Sequence of chain 1.D:
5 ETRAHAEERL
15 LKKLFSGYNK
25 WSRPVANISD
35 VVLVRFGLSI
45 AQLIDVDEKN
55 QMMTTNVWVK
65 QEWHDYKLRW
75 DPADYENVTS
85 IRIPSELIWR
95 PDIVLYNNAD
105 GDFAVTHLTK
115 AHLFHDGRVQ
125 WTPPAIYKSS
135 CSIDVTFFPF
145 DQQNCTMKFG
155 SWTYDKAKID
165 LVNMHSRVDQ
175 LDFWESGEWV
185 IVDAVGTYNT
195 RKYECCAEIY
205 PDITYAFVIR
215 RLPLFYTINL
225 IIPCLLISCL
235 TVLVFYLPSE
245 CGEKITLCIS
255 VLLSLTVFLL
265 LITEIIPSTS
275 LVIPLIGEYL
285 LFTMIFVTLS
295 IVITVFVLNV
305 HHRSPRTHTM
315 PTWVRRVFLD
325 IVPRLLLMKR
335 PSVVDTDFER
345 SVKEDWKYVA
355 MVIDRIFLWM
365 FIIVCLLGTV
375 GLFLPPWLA

Binding-site contacts:
Ligand atom C7 contacts residue VAL212 of chain 1.D at 4.2 Å (hydrophobic).
Ligand atom C8 contacts residue GLN146 of chain 1.D at 4.0 Å.
Ligand atom C8 contacts residue VAL212 of chain 1.D at 3.9 Å (hydrophobic).
Ligand atom C5 contacts residue ALA210 of chain 1.D at 4.2 Å (hydrophobic).
Ligand atom C1 contacts residue ASN148 of chain 1.D at 1.4 Å.
Ligand atom C4 contacts residue ASN148 of chain 1.D at 4.2 Å.
Ligand atom C6 contacts residue THR150 of chain 1.D at 4.5 Å.
Ligand atom C7 contacts residue ASN148 of chain 1.D at 3.1 Å.
Ligand atom N2 contacts residue ASN148 of chain 1.D at 2.9 Å (h-bond).
Ligand atom C5 contacts residue ASN148 of chain 1.D at 3.6 Å.
Ligand atom O7 contacts residue ASN148 of chain 1.D at 2.9 Å (h-bond).
Ligand atom O6 contacts residue THR150 of chain 1.D at 4.4 Å.
Ligand atom C1 contacts residue ALA210 of chain 1.D at 4.3 Å (hydrophobic).
Ligand atom O5 contacts residue ALA210 of chain 1.D at 4.4 Å.
Ligand atom O5 contacts residue ASN148 of chain 1.D at 2.3 Å (h-bond).
Ligand atom N2 contacts residue VAL212 of chain 1.D at 4.1 Å.
Ligand atom C2 contacts residue ASN148 of chain 1.D at 2.5 Å.
Ligand atom C8 contacts residue ASN148 of chain 1.D at 4.3 Å.
Ligand atom C3 contacts residue ASN148 of chain 1.D at 3.8 Å.

The protein below binds the small molecule below.
Small molecule (SMILES): CC(=O)N[C@@H]1[C@@H](O)[C@H](O)[C@@H](CO)O[C@H]1O